Binding-site contacts:
Ligand atom O30 contacts residue GLU193 of chain 1.B at 3.2 Å (salt-bridge).
Ligand atom O22 contacts residue GLY170 of chain 1.B at 3.6 Å.
Ligand atom C7 contacts residue GLU193 of chain 1.B at 2.9 Å.
Ligand atom C3 contacts residue LEU194 of chain 1.B at 3.8 Å (hydrophobic).
Ligand atom C2 contacts residue GLU193 of chain 1.B at 3.3 Å.
Ligand atom C15 contacts residue MET192 of chain 1.B at 3.2 Å (hydrophobic).
Ligand atom C1 contacts residue GLU193 of chain 1.B at 2.9 Å.
Ligand atom C12 contacts residue GLN216 of chain 1.B at 3.7 Å.
Ligand atom C20 contacts residue CYS172 of chain 1.B at 2.6 Å (hydrophobic).
Ligand atom N19 contacts residue HIS191 of chain 1.B at 2.8 Å (h-bond).
Ligand atom O8 contacts residue GLN216 of chain 1.B at 3.2 Å.
Ligand atom N28 contacts residue LEU168 of chain 1.B at 3.8 Å.
Ligand atom C6 contacts residue GLU193 of chain 1.B at 3.5 Å.
Ligand atom C26 contacts residue ASN169 of chain 1.B at 3.2 Å.
Ligand atom C9 contacts residue GLN216 of chain 1.B at 3.6 Å.
Ligand atom C20 contacts residue HIS191 of chain 1.B at 3.8 Å.
Ligand atom O30 contacts residue MET192 of chain 1.B at 3.5 Å.
Ligand atom C21 contacts residue CYS172 of chain 1.B at 1.8 Å (hydrophobic).
Ligand atom O30 contacts residue PHE167 of chain 1.B at 3.8 Å.
Ligand atom O22 contacts residue SER171 of chain 1.B at 3.6 Å.
Ligand atom C12 contacts residue HIS191 of chain 1.B at 3.7 Å.
Ligand atom C27 contacts residue LEU168 of chain 1.B at 3.5 Å (hydrophobic).
Ligand atom C5 contacts residue GLU193 of chain 1.B at 3.7 Å.
Ligand atom C29 contacts residue HIS190 of chain 1.B at 3.7 Å.
Ligand atom N11 contacts residue GLN216 of chain 1.B at 2.8 Å (h-bond).
Ligand atom C14 contacts residue GLN216 of chain 1.B at 3.9 Å.
Ligand atom O10 contacts residue GLU193 of chain 1.B at 3.5 Å (salt-bridge).
Ligand atom O30 contacts residue HIS190 of chain 1.B at 2.8 Å (h-bond).
Ligand atom N28 contacts residue PHE167 of chain 1.B at 3.1 Å (h-bond).
Ligand atom C17 contacts residue HIS191 of chain 1.B at 3.8 Å.
Ligand atom O30 contacts residue HIS199 of chain 1.B at 3.4 Å (h-bond).
Ligand atom C13 contacts residue GLN216 of chain 1.B at 3.5 Å.
Ligand atom N19 contacts residue CYS172 of chain 1.B at 3.0 Å (h-bond).
Ligand atom C29 contacts residue GLU193 of chain 1.B at 3.5 Å.
Ligand atom C16 contacts residue HIS68 of chain 1.B at 3.6 Å.
Ligand atom C21 contacts residue HIS68 of chain 1.B at 3.8 Å.
Ligand atom C27 contacts residue ASN169 of chain 1.B at 3.3 Å.
Ligand atom N28 contacts residue GLU193 of chain 1.B at 2.9 Å (salt-bridge).
Ligand atom O22 contacts residue CYS172 of chain 1.B at 2.6 Å (h-bond).
Ligand atom C24 contacts residue CYS172 of chain 1.B at 3.0 Å (hydrophobic).

Sequence of chain 1.B:
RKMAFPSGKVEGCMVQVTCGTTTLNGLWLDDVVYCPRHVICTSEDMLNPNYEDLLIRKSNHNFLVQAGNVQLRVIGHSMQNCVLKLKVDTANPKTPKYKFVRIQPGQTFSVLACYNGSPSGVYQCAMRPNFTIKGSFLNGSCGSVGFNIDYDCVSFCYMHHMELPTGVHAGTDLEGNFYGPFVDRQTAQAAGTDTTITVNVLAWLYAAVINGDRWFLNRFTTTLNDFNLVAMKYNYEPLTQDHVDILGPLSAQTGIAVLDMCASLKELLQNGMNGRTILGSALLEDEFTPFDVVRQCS

A protein and the small-molecule ligand that binds it are described below.
Small molecule (SMILES): CC(C)C[C@H](NC(=O)OCc1ccccc1)C(=O)N[C@@H](C[C@@H]1CCNC1=O)[C@@H](O)S(=O)(=O)O